Sequence of chain 1.B:
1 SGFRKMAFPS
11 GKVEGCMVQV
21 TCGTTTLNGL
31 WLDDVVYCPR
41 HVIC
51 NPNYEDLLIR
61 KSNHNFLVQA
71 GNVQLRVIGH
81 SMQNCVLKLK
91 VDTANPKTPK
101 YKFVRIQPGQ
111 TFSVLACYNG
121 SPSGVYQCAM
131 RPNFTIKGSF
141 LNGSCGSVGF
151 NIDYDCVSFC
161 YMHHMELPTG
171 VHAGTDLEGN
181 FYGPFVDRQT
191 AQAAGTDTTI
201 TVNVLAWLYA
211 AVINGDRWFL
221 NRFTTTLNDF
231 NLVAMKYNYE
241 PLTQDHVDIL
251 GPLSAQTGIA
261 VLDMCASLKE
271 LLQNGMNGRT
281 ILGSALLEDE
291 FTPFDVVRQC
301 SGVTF

Binding-site contacts:
Ligand atom F1 contacts residue GLU166 of chain 1.A at 3.7 Å.
Ligand atom C20 contacts residue MET165 of chain 1.A at 3.5 Å (hydrophobic).
Ligand atom C8 contacts residue GLU166 of chain 1.A at 3.6 Å.
Ligand atom O4 contacts residue MET165 of chain 1.A at 3.7 Å.
Ligand atom O4 contacts residue GLN189 of chain 1.A at 3.2 Å.
Ligand atom C21 contacts residue MET165 of chain 1.A at 3.7 Å (hydrophobic).
Ligand atom F2 contacts residue PRO168 of chain 1.A at 3.6 Å.
Ligand atom N2 contacts residue GLU166 of chain 1.A at 3.1 Å (salt-bridge).
Ligand atom N2 contacts residue PHE140 of chain 1.A at 3.4 Å (h-bond).
Ligand atom C4 contacts residue CYS145 of chain 1.A at 3.2 Å (hydrophobic).
Ligand atom N5 contacts residue CYS145 of chain 1.A at 2.7 Å (h-bond).
Ligand atom O3 contacts residue GLU166 of chain 1.A at 3.0 Å (salt-bridge).
Ligand atom C9 contacts residue HIS164 of chain 1.A at 3.5 Å.
Ligand atom F3 contacts residue THR190 of chain 1.A at 3.0 Å.
Ligand atom N5 contacts residue GLY143 of chain 1.A at 3.5 Å (h-bond).
Ligand atom F1 contacts residue LEU167 of chain 1.A at 3.6 Å.
Ligand atom N1 contacts residue CYS145 of chain 1.A at 2.9 Å (h-bond).
Ligand atom F2 contacts residue LEU167 of chain 1.A at 3.7 Å.
Ligand atom O1 contacts residue GLU166 of chain 1.A at 3.7 Å.
Ligand atom C22 contacts residue MET165 of chain 1.A at 3.7 Å (hydrophobic).
Ligand atom C22 contacts residue GLU166 of chain 1.A at 3.7 Å.
Ligand atom C10 contacts residue GLN189 of chain 1.A at 3.7 Å.
Ligand atom O1 contacts residue PHE140 of chain 1.A at 3.5 Å.
Ligand atom F1 contacts residue MET165 of chain 1.A at 2.8 Å.
Ligand atom C19 contacts residue HIS41 of chain 1.A at 3.7 Å.
Ligand atom C1 contacts residue HIS164 of chain 1.A at 3.7 Å.
Ligand atom N1 contacts residue HIS164 of chain 1.A at 3.0 Å (h-bond).
Ligand atom O1 contacts residue SER144 of chain 1.A at 3.8 Å.
Ligand atom C12 contacts residue HIS41 of chain 1.A at 3.7 Å.
Ligand atom O3 contacts residue MET165 of chain 1.A at 3.3 Å.
Ligand atom C3 contacts residue CYS145 of chain 1.A at 1.8 Å (hydrophobic).
Ligand atom N4 contacts residue GLU166 of chain 1.A at 3.0 Å (salt-bridge).
Ligand atom C6 contacts residue ASN142 of chain 1.A at 3.3 Å.
Ligand atom C16 contacts residue GLU166 of chain 1.A at 3.4 Å.
Ligand atom F2 contacts residue GLU166 of chain 1.A at 3.1 Å.
Ligand atom C23 contacts residue GLN189 of chain 1.A at 3.4 Å.
Ligand atom C7 contacts residue ASN142 of chain 1.A at 3.5 Å.
Ligand atom C2 contacts residue CYS145 of chain 1.A at 2.6 Å (hydrophobic).
Ligand atom C19 contacts residue ILE49 of chain 1.A at 3.7 Å (hydrophobic).
Ligand atom O1 contacts residue HIS163 of chain 1.A at 2.7 Å (h-bond).

A protein and the small-molecule ligand that binds it are described below.
Small molecule (SMILES): [H]/N=C/[C@H](C[C@@H]1CCNC1=O)NC(=O)[C@@H]1[C@@H]2[C@H](CN1C(=O)[C@@H](NC(=O)C(F)(F)F)C(C)(C)C)C2(C)C

Sequence of chain 1.A:
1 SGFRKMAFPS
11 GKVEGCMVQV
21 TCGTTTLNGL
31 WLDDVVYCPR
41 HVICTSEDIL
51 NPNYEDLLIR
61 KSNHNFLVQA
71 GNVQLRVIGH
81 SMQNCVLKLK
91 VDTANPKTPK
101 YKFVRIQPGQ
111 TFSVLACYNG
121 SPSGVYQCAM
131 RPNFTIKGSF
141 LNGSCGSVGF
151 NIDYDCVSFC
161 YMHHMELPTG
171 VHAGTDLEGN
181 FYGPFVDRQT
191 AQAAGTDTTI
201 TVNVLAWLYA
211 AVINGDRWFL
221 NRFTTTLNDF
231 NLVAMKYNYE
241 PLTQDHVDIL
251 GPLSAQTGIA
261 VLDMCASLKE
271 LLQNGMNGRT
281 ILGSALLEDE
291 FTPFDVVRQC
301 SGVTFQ